This protein binds this small molecule.
Small molecule (SMILES): CC(=O)N[C@H]1[C@H]([C@H](O)[C@H](O)CO)O[C@@](O[C@H]2[C@@H](O)[C@@H](CO)O[C@@H](O[C@H]3[C@H](O)[C@@H](O)[C@H](O)O[C@@H]3CO)[C@@H]2O)(C(=O)O)C[C@@H]1O

Sequence of chain 9.E:
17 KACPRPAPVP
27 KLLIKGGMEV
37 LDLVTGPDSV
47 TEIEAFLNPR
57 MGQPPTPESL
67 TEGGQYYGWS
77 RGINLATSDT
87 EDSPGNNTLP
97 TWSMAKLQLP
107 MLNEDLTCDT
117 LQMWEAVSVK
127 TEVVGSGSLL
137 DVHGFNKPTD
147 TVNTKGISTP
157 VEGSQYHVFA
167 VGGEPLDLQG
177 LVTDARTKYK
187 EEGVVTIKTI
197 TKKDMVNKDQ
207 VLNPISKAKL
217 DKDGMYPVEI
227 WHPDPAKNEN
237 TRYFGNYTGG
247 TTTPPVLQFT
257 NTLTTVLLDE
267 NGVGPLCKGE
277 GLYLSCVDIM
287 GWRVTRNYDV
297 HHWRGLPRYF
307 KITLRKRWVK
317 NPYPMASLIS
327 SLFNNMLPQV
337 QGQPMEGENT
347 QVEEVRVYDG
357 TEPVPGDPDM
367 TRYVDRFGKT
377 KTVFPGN

Sequence of chain 9.D:
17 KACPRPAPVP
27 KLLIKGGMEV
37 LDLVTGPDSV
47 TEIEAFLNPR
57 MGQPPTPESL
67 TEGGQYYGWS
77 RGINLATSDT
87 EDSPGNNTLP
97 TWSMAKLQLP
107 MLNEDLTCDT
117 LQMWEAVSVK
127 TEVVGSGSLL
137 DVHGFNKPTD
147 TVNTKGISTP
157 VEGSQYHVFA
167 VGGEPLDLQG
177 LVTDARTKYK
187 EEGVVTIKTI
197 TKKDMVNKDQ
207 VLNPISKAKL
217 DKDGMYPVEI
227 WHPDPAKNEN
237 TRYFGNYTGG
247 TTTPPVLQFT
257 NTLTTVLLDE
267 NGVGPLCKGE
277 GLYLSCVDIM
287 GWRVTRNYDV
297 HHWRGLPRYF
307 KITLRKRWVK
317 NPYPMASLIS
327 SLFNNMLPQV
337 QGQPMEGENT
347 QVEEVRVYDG

Binding-site contacts:
Ligand atom O4 contacts residue ARG77 of chain 9.D at 4.3 Å.
Ligand atom O1B contacts residue ARG77 of chain 9.D at 2.8 Å (salt-bridge).
Ligand atom O4 contacts residue THR291 of chain 9.D at 4.0 Å.
Ligand atom C4 contacts residue GLY78 of chain 9.D at 3.8 Å.
Ligand atom C5 contacts residue TYR72 of chain 9.D at 3.6 Å (hydrophobic).
Ligand atom C6 contacts residue ASN93 of chain 9.D at 3.2 Å.
Ligand atom C3 contacts residue ARG77 of chain 9.D at 3.4 Å.
Ligand atom O6 contacts residue ASN93 of chain 9.D at 3.4 Å (h-bond).
Ligand atom O1A contacts residue ARG77 of chain 9.D at 2.8 Å (salt-bridge).
Ligand atom O4 contacts residue ILE79 of chain 9.D at 4.2 Å.
Ligand atom O4 contacts residue VAL296 of chain 9.D at 4.0 Å.
Ligand atom O8 contacts residue ARG77 of chain 9.D at 3.6 Å.
Ligand atom O10 contacts residue THR291 of chain 9.D at 3.8 Å.
Ligand atom O3 contacts residue ARG77 of chain 9.D at 4.3 Å.
Ligand atom C3 contacts residue HIS298 of chain 9.D at 3.9 Å.
Ligand atom C2 contacts residue ARG77 of chain 9.D at 4.0 Å.
Ligand atom O3 contacts residue VAL296 of chain 9.D at 4.3 Å.
Ligand atom O1B contacts residue TYR72 of chain 9.D at 4.0 Å.
Ligand atom C4 contacts residue ARG77 of chain 9.D at 4.1 Å.
Ligand atom O4 contacts residue GLY78 of chain 9.D at 3.1 Å (h-bond).
Ligand atom C4 contacts residue VAL296 of chain 9.D at 4.2 Å (hydrophobic).
Ligand atom C10 contacts residue TYR72 of chain 9.D at 3.8 Å (hydrophobic).
Ligand atom O4 contacts residue HIS298 of chain 9.D at 2.6 Å (h-bond).
Ligand atom C1 contacts residue TYR72 of chain 9.D at 3.8 Å (hydrophobic).
Ligand atom O4 contacts residue TYR72 of chain 9.D at 3.9 Å.
Ligand atom N5 contacts residue TYR72 of chain 9.D at 3.0 Å (h-bond).
Ligand atom C4 contacts residue TYR72 of chain 9.D at 3.4 Å (hydrophobic).
Ligand atom C1 contacts residue ARG77 of chain 9.D at 3.4 Å.
Ligand atom O1A contacts residue GLY78 of chain 9.D at 4.1 Å.
Ligand atom O8 contacts residue TYR72 of chain 9.D at 3.7 Å.
Ligand atom C6 contacts residue THR94 of chain 9.D at 4.2 Å.
Ligand atom C4 contacts residue HIS298 of chain 9.D at 3.7 Å.
Ligand atom C3 contacts residue VAL296 of chain 9.D at 3.5 Å (hydrophobic).
Ligand atom C3 contacts residue GLY78 of chain 9.D at 4.0 Å.
Ligand atom O1A contacts residue TYR72 of chain 9.D at 3.3 Å.
Ligand atom O3 contacts residue GLY78 of chain 9.D at 3.8 Å.
Ligand atom C11 contacts residue TYR72 of chain 9.D at 4.0 Å (hydrophobic).
Ligand atom C6 contacts residue TYR72 of chain 9.D at 3.8 Å (hydrophobic).
Ligand atom C11 contacts residue ASP85 of chain 9.E at 3.6 Å.
Ligand atom O3 contacts residue ASN80 of chain 9.D at 3.8 Å.